Sequence of chain 1.C:
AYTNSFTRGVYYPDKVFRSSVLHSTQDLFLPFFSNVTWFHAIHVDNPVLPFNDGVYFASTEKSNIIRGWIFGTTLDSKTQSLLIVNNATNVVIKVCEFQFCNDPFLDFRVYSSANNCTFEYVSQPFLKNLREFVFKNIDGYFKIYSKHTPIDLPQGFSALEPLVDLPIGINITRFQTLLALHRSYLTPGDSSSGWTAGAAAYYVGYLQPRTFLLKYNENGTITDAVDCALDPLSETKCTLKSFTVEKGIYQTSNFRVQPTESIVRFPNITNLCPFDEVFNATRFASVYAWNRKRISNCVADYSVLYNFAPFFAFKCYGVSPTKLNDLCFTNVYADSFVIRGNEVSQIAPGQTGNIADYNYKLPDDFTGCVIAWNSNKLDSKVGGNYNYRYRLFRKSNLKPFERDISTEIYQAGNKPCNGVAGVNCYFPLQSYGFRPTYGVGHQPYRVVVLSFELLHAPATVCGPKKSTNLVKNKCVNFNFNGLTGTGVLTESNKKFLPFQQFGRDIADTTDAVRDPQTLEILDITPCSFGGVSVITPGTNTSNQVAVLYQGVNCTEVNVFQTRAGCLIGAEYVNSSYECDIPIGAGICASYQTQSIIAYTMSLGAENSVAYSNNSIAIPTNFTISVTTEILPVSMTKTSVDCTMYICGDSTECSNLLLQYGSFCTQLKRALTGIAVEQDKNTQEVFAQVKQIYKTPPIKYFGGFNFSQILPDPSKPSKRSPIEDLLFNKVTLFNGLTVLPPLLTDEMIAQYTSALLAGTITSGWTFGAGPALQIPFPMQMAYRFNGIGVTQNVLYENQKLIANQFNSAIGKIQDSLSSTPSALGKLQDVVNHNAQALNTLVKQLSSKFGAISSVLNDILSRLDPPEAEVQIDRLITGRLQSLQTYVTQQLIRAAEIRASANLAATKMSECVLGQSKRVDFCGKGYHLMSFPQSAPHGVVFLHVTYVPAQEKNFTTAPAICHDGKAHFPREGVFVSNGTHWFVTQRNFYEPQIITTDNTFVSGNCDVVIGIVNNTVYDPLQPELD

Sequence of chain 1.B:
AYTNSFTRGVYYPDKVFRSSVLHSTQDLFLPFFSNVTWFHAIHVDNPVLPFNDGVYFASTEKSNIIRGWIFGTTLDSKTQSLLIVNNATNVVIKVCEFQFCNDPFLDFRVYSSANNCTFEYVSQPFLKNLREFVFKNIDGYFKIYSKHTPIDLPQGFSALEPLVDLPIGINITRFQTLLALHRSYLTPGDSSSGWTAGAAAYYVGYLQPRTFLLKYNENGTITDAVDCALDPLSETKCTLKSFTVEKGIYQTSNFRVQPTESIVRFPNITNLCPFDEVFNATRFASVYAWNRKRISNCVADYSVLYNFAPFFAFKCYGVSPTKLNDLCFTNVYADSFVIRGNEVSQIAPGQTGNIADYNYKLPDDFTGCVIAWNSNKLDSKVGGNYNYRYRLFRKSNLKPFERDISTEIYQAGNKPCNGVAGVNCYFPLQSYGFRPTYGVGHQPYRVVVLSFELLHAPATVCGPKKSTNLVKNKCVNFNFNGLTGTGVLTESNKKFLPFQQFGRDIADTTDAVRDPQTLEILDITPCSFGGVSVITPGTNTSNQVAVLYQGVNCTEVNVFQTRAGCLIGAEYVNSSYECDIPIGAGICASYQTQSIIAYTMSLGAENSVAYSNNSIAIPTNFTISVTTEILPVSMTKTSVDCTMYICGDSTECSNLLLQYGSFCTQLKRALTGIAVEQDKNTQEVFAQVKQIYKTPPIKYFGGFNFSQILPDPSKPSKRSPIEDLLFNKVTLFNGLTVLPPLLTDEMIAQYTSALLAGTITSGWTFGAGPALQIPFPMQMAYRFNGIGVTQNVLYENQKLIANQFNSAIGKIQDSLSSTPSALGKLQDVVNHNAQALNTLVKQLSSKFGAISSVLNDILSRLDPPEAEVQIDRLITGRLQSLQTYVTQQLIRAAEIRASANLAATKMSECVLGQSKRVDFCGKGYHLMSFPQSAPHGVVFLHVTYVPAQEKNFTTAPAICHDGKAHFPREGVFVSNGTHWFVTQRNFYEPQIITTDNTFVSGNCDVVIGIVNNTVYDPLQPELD

This protein binds this small molecule.
Small molecule (SMILES): CC(=O)N[C@@H]1[C@@H](O)[C@H](O)[C@@H](CO)O[C@H]1O

Binding-site contacts:
Ligand atom C3 contacts residue NAG1 of chain 1.RA at 4.3 Å.
Ligand atom C1 contacts residue ASN709 of chain 1.C at 3.1 Å.
Ligand atom C6 contacts residue TYR796 of chain 1.B at 4.0 Å (hydrophobic).
Ligand atom C4 contacts residue TYR796 of chain 1.B at 4.2 Å (hydrophobic).
Ligand atom O5 contacts residue TYR796 of chain 1.B at 3.5 Å.
Ligand atom O5 contacts residue ASN709 of chain 1.C at 3.4 Å (h-bond).
Ligand atom C1 contacts residue TYR796 of chain 1.B at 4.0 Å (hydrophobic).
Ligand atom C1 contacts residue NAG1 of chain 1.RA at 3.2 Å.
Ligand atom O6 contacts residue ILE794 of chain 1.B at 4.2 Å.
Ligand atom C2 contacts residue TYR796 of chain 1.B at 3.7 Å (hydrophobic).
Ligand atom O5 contacts residue NAG1 of chain 1.RA at 2.6 Å (h-bond).
Ligand atom O7 contacts residue TYR796 of chain 1.B at 3.5 Å.
Ligand atom C4 contacts residue NAG1 of chain 1.RA at 4.2 Å.
Ligand atom C5 contacts residue TYR796 of chain 1.B at 4.2 Å (hydrophobic).
Ligand atom C6 contacts residue NAG1 of chain 1.RA at 3.5 Å.
Ligand atom C8 contacts residue ILE1130 of chain 1.C at 4.3 Å (hydrophobic).
Ligand atom C5 contacts residue NAG1 of chain 1.RA at 3.2 Å.
Ligand atom C7 contacts residue TYR796 of chain 1.B at 4.4 Å (hydrophobic).
Ligand atom O6 contacts residue NAG1 of chain 1.RA at 3.1 Å.
Ligand atom O4 contacts residue NAG1 of chain 1.RA at 4.3 Å.